A protein and the small-molecule ligand that binds it are described below.
Small molecule (SMILES): O=C(NO)c1cccc(C(=O)NO)c1

Sequence of chain 1.Q:
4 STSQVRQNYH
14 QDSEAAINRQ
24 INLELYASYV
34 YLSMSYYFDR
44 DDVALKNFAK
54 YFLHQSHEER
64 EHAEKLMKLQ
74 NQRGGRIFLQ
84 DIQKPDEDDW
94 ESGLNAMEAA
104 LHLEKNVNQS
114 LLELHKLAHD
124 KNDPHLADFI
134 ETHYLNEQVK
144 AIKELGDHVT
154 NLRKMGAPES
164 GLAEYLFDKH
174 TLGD

Sequence of chain 1.R:
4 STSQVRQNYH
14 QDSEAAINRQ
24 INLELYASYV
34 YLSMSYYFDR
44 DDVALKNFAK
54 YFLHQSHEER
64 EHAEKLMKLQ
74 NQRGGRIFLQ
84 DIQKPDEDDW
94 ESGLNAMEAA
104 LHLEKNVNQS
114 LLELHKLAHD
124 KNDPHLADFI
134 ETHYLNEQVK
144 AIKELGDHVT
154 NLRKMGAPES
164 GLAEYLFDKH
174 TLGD

Binding-site contacts:
Ligand atom O04 contacts residue HIS122 of chain 1.R at 4.0 Å.
Ligand atom C02 contacts residue HIS122 of chain 1.P at 4.3 Å.
Ligand atom C08 contacts residue ASP123 of chain 1.Q at 3.8 Å.
Ligand atom O04 contacts residue LYS119 of chain 1.Q at 4.1 Å.
Ligand atom O01 contacts residue NI1 of chain 1.EC at 2.0 Å (h-bond).
Ligand atom N03 contacts residue HIS122 of chain 1.P at 3.6 Å.
Ligand atom O01 contacts residue HIS122 of chain 1.P at 4.0 Å.
Ligand atom O01 contacts residue HIS122 of chain 1.Q at 2.6 Å.
Ligand atom C05 contacts residue NI1 of chain 1.EC at 4.2 Å.
Ligand atom C06 contacts residue HIS122 of chain 1.Q at 4.4 Å.
Ligand atom O04 contacts residue NI1 of chain 1.EC at 2.0 Å (h-bond).
Ligand atom C02 contacts residue HIS122 of chain 1.Q at 2.9 Å.
Ligand atom N03 contacts residue NI1 of chain 1.EC at 2.7 Å (h-bond).
Ligand atom O01 contacts residue HIS122 of chain 1.R at 3.0 Å.
Ligand atom C07 contacts residue ASP123 of chain 1.Q at 3.6 Å.
Ligand atom O04 contacts residue HIS122 of chain 1.P at 2.2 Å.
Ligand atom N03 contacts residue HIS122 of chain 1.Q at 3.0 Å.
Ligand atom O04 contacts residue HIS122 of chain 1.Q at 2.8 Å.
Ligand atom N03 contacts residue LYS119 of chain 1.Q at 4.3 Å.
Ligand atom C05 contacts residue HIS122 of chain 1.Q at 4.0 Å.
Ligand atom C02 contacts residue HIS122 of chain 1.R at 4.2 Å.
Ligand atom C02 contacts residue NI1 of chain 1.EC at 2.7 Å.

Sequence of chain 1.P:
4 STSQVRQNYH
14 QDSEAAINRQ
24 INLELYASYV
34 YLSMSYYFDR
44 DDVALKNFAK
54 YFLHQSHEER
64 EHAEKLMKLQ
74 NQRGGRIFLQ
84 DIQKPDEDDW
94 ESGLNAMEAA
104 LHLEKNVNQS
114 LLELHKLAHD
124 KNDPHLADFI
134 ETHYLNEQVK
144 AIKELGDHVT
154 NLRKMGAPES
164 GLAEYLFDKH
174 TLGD